This small molecule binds to this protein.
Small molecule (SMILES): Nc1ccc2ccc(CNc3cccc(F)c3)cc2n1

Sequence of chain 1.A:
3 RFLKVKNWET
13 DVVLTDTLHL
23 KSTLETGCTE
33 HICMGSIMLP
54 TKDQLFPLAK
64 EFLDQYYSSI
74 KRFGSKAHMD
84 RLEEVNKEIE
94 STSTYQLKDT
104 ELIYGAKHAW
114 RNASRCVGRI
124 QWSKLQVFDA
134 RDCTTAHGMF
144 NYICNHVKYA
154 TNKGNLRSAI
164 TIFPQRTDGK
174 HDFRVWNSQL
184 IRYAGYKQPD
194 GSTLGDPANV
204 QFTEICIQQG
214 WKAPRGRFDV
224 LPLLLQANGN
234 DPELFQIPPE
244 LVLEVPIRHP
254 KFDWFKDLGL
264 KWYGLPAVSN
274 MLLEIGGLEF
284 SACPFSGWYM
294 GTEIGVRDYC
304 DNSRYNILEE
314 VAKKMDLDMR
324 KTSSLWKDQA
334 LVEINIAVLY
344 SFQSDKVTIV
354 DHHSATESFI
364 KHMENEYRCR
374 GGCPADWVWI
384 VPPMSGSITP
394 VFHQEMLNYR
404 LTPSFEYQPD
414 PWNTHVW

Binding-site contacts:
Ligand atom N02 contacts residue GLU296 of chain 1.A at 2.7 Å (salt-bridge).
Ligand atom C08 contacts residue HEM1 of chain 1.C at 3.6 Å.
Ligand atom F27 contacts residue GLN182 of chain 1.A at 3.0 Å.
Ligand atom N02 contacts residue PRO269 of chain 1.A at 3.9 Å.
Ligand atom C22 contacts residue HEM1 of chain 1.C at 3.9 Å.
Ligand atom N02 contacts residue TRP291 of chain 1.A at 3.1 Å (h-bond).
Ligand atom C07 contacts residue HEM1 of chain 1.C at 3.4 Å.
Ligand atom N02 contacts residue TYR292 of chain 1.A at 3.8 Å.
Ligand atom C25 contacts residue SER181 of chain 1.A at 4.1 Å.
Ligand atom C22 contacts residue VAL271 of chain 1.A at 4.0 Å (hydrophobic).
Ligand atom C06 contacts residue VAL271 of chain 1.A at 3.4 Å (hydrophobic).
Ligand atom C08 contacts residue VAL271 of chain 1.A at 3.8 Å (hydrophobic).
Ligand atom C25 contacts residue GLN182 of chain 1.A at 3.7 Å.
Ligand atom F27 contacts residue ARG185 of chain 1.A at 3.3 Å.
Ligand atom C23 contacts residue ASN273 of chain 1.A at 3.2 Å.
Ligand atom C05 contacts residue HEM1 of chain 1.C at 3.4 Å.
Ligand atom C10 contacts residue HEM1 of chain 1.C at 3.6 Å.
Ligand atom C04 contacts residue HEM1 of chain 1.C at 3.3 Å.
Ligand atom C07 contacts residue VAL271 of chain 1.A at 3.4 Å (hydrophobic).
Ligand atom C26 contacts residue GLN182 of chain 1.A at 3.6 Å.
Ligand atom N01 contacts residue GLU296 of chain 1.A at 2.6 Å (salt-bridge).
Ligand atom C06 contacts residue HEM1 of chain 1.C at 3.1 Å.
Ligand atom C24 contacts residue ASN273 of chain 1.A at 3.3 Å.
Ligand atom C06 contacts residue PHE288 of chain 1.A at 3.5 Å (hydrophobic).
Ligand atom C09 contacts residue GLU296 of chain 1.A at 3.8 Å.
Ligand atom C02 contacts residue GLU296 of chain 1.A at 3.4 Å.
Ligand atom C02 contacts residue HEM1 of chain 1.C at 3.7 Å.
Ligand atom F27 contacts residue SER181 of chain 1.A at 3.5 Å.
Ligand atom N02 contacts residue HEM1 of chain 1.C at 3.7 Å.
Ligand atom C26 contacts residue VAL271 of chain 1.A at 4.0 Å (hydrophobic).
Ligand atom N01 contacts residue HEM1 of chain 1.C at 3.8 Å.
Ligand atom C03 contacts residue HEM1 of chain 1.C at 3.1 Å.
Ligand atom C10 contacts residue GLU296 of chain 1.A at 3.6 Å.
Ligand atom N12 contacts residue HEM1 of chain 1.C at 3.6 Å.
Ligand atom C09 contacts residue HEM1 of chain 1.C at 3.4 Å.
Ligand atom C11 contacts residue HEM1 of chain 1.C at 3.5 Å.
Ligand atom C24 contacts residue SER181 of chain 1.A at 3.8 Å.
Ligand atom C23 contacts residue VAL271 of chain 1.A at 3.9 Å (hydrophobic).
Ligand atom C05 contacts residue VAL271 of chain 1.A at 3.9 Å (hydrophobic).
Ligand atom C21 contacts residue VAL271 of chain 1.A at 3.9 Å (hydrophobic).